Binding-site contacts:
Ligand atom C6 contacts residue LEU92 of chain 1.A at 4.1 Å (hydrophobic).
Ligand atom C2 contacts residue ASN75 of chain 1.A at 2.5 Å.
Ligand atom C1 contacts residue ASN75 of chain 1.A at 1.4 Å.
Ligand atom O5 contacts residue MET107 of chain 1.A at 3.8 Å.
Ligand atom C8 contacts residue ASN75 of chain 1.A at 4.2 Å.
Ligand atom O6 contacts residue LEU92 of chain 1.A at 4.1 Å.
Ligand atom N2 contacts residue THR77 of chain 1.A at 4.0 Å.
Ligand atom O5 contacts residue LEU92 of chain 1.A at 3.8 Å.
Ligand atom C3 contacts residue THR77 of chain 1.A at 4.2 Å.
Ligand atom C1 contacts residue MET107 of chain 1.A at 4.4 Å (hydrophobic).
Ligand atom C5 contacts residue ASN75 of chain 1.A at 3.6 Å.
Ligand atom C6 contacts residue MET107 of chain 1.A at 4.2 Å (hydrophobic).
Ligand atom C5 contacts residue LEU92 of chain 1.A at 4.2 Å (hydrophobic).
Ligand atom O7 contacts residue ASN75 of chain 1.A at 3.4 Å (h-bond).
Ligand atom O5 contacts residue THR77 of chain 1.A at 4.2 Å.
Ligand atom O6 contacts residue GLY138 of chain 1.A at 4.0 Å.
Ligand atom C1 contacts residue THR77 of chain 1.A at 3.8 Å.
Ligand atom C3 contacts residue ASN75 of chain 1.A at 3.8 Å.
Ligand atom C4 contacts residue ASN75 of chain 1.A at 4.2 Å.
Ligand atom C1 contacts residue LEU92 of chain 1.A at 4.4 Å (hydrophobic).
Ligand atom C2 contacts residue THR77 of chain 1.A at 4.2 Å.
Ligand atom N2 contacts residue ASN75 of chain 1.A at 2.9 Å (h-bond).
Ligand atom C7 contacts residue ASN75 of chain 1.A at 3.5 Å.
Ligand atom C5 contacts residue THR77 of chain 1.A at 4.3 Å.
Ligand atom O5 contacts residue ASN75 of chain 1.A at 2.4 Å (h-bond).

Sequence of chain 1.A:
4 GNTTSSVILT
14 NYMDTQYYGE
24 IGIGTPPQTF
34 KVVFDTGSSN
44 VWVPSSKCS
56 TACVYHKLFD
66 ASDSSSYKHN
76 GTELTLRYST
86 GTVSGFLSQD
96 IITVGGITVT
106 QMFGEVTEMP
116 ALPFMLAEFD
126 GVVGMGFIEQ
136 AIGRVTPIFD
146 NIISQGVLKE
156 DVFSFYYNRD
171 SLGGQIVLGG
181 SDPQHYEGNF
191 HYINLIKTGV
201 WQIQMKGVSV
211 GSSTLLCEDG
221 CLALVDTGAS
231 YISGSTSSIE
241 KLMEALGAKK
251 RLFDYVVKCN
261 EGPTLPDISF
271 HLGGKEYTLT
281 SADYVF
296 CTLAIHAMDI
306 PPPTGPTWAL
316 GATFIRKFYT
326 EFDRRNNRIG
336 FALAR

A small-molecule ligand and the protein it binds are described below.
Small molecule (SMILES): CC(=O)N[C@@H]1[C@@H](O)[C@H](O)[C@@H](CO)O[C@H]1O